A small-molecule ligand and the protein it binds are described below.
Small molecule (SMILES): Oc1cc(F)ccc1Oc1ccccc1

Sequence of chain 1.H:
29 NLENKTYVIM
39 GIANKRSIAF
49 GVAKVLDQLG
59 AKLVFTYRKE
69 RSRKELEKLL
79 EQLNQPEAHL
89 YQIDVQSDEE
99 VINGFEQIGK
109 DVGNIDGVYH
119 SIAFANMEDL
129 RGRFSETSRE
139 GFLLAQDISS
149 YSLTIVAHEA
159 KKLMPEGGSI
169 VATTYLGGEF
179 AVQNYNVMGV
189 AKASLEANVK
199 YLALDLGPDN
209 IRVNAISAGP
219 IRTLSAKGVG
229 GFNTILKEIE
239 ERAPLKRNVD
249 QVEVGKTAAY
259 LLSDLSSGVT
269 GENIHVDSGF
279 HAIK

Binding-site contacts:
Ligand atom O contacts residue NAP1 of chain 1.CA at 2.5 Å (h-bond).
Ligand atom C1 contacts residue NAP1 of chain 1.CA at 3.7 Å.
Ligand atom O contacts residue TYR183 of chain 1.H at 2.4 Å (h-bond).
Ligand atom C7 contacts residue ALA121 of chain 1.H at 3.9 Å (hydrophobic).
Ligand atom C9 contacts residue LEU128 of chain 1.H at 4.0 Å (hydrophobic).
Ligand atom C3 contacts residue PHE230 of chain 1.H at 3.9 Å (hydrophobic).
Ligand atom C1 contacts residue TYR173 of chain 1.H at 3.9 Å (hydrophobic).
Ligand atom C4 contacts residue NAP1 of chain 1.CA at 3.4 Å.
Ligand atom C contacts residue TYR183 of chain 1.H at 3.3 Å (hydrophobic).
Ligand atom C8 contacts residue ALA121 of chain 1.H at 3.9 Å (hydrophobic).
Ligand atom C11 contacts residue SER223 of chain 1.H at 3.9 Å.
Ligand atom C8 contacts residue MET186 of chain 1.H at 3.7 Å (hydrophobic).
Ligand atom C contacts residue NAP1 of chain 1.CA at 3.4 Å.
Ligand atom C4 contacts residue ALA224 of chain 1.H at 3.6 Å (hydrophobic).
Ligand atom C11 contacts residue VAL227 of chain 1.H at 3.5 Å (hydrophobic).
Ligand atom O contacts residue MET186 of chain 1.H at 4.2 Å.
Ligand atom C8 contacts residue SER223 of chain 1.H at 4.2 Å.
Ligand atom F contacts residue TYR173 of chain 1.H at 3.6 Å.
Ligand atom C3 contacts residue NAP1 of chain 1.CA at 3.1 Å.
Ligand atom C8 contacts residue ALA123 of chain 1.H at 4.0 Å (hydrophobic).
Ligand atom C2 contacts residue TYR183 of chain 1.H at 4.0 Å (hydrophobic).
Ligand atom O1 contacts residue SER223 of chain 1.H at 3.6 Å.
Ligand atom C9 contacts residue ALA123 of chain 1.H at 3.8 Å (hydrophobic).
Ligand atom F contacts residue NAP1 of chain 1.CA at 3.6 Å.
Ligand atom O1 contacts residue NAP1 of chain 1.CA at 3.1 Å.
Ligand atom C2 contacts residue NAP1 of chain 1.CA at 3.5 Å.
Ligand atom C5 contacts residue NAP1 of chain 1.CA at 3.3 Å.
Ligand atom O contacts residue LYS190 of chain 1.H at 3.9 Å.
Ligand atom C6 contacts residue SER223 of chain 1.H at 3.6 Å.
Ligand atom C3 contacts residue ALA224 of chain 1.H at 3.8 Å (hydrophobic).
Ligand atom C7 contacts residue SER223 of chain 1.H at 3.4 Å.
Ligand atom C10 contacts residue LEU128 of chain 1.H at 3.8 Å (hydrophobic).
Ligand atom C1 contacts residue TYR183 of chain 1.H at 3.2 Å (hydrophobic).
Ligand atom C10 contacts residue MET186 of chain 1.H at 4.2 Å (hydrophobic).
Ligand atom C7 contacts residue NAP1 of chain 1.CA at 4.0 Å.
Ligand atom C6 contacts residue NAP1 of chain 1.CA at 3.8 Å.
Ligand atom F contacts residue PHE230 of chain 1.H at 3.8 Å.
Ligand atom C8 contacts residue PHE122 of chain 1.H at 3.8 Å (hydrophobic).
Ligand atom C10 contacts residue VAL227 of chain 1.H at 3.7 Å (hydrophobic).
Ligand atom C9 contacts residue MET186 of chain 1.H at 3.5 Å (hydrophobic).